Sequence of chain 1.A:
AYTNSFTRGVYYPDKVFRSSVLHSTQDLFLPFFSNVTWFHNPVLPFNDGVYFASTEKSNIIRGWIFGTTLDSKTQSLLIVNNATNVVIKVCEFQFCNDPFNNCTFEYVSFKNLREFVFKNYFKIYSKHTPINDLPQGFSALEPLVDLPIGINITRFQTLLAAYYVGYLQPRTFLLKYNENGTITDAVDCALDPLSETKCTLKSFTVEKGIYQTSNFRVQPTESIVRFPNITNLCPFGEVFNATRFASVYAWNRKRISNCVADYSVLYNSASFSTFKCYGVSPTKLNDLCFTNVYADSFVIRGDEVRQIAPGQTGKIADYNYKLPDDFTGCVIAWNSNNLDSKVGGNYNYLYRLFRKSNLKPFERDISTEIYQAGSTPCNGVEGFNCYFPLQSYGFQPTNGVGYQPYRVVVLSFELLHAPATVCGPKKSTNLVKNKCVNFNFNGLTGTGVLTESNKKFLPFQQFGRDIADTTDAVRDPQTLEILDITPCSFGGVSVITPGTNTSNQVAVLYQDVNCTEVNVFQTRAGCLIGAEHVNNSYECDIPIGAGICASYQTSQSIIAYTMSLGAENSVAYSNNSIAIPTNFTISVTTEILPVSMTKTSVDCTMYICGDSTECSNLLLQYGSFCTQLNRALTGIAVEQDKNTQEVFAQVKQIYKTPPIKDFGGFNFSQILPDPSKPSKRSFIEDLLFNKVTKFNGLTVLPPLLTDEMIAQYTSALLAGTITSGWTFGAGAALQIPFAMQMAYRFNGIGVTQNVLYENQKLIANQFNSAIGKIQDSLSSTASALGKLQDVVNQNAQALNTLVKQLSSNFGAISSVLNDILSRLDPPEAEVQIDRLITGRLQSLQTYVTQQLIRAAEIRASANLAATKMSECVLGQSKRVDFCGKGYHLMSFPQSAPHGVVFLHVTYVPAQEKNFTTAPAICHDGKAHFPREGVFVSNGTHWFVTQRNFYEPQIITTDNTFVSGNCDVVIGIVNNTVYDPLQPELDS

This small molecule binds to this protein.
Small molecule (SMILES): CC(=O)N[C@@H]1[C@@H](O)[C@H](O)[C@@H](CO)O[C@H]1O

Binding-site contacts:
Ligand atom C8 contacts residue SER112 of chain 1.A at 3.8 Å.
Ligand atom C8 contacts residue GLU132 of chain 1.A at 4.3 Å.
Ligand atom O5 contacts residue ASN165 of chain 1.A at 2.4 Å (h-bond).
Ligand atom C3 contacts residue ASN165 of chain 1.A at 3.8 Å.
Ligand atom C5 contacts residue ASN165 of chain 1.A at 3.7 Å.
Ligand atom C4 contacts residue ASN165 of chain 1.A at 4.2 Å.
Ligand atom C1 contacts residue ASN165 of chain 1.A at 1.4 Å.
Ligand atom C7 contacts residue ASN165 of chain 1.A at 4.0 Å.
Ligand atom C8 contacts residue LYS113 of chain 1.A at 4.1 Å.
Ligand atom O7 contacts residue ASN165 of chain 1.A at 4.5 Å.
Ligand atom N2 contacts residue ASN165 of chain 1.A at 2.9 Å (h-bond).
Ligand atom C2 contacts residue ASN165 of chain 1.A at 2.5 Å.